Sequence of chain 1.B:
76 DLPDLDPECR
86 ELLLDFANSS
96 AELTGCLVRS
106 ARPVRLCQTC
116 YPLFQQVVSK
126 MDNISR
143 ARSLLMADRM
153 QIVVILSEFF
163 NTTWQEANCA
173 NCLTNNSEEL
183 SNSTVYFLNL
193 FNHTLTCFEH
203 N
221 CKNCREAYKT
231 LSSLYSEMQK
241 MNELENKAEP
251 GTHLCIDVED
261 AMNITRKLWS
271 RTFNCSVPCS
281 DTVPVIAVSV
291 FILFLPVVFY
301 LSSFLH

Binding-site contacts:
Ligand atom C4 contacts residue ASN163 of chain 1.B at 3.3 Å.
Ligand atom C6 contacts residue GLN167 of chain 1.B at 4.4 Å.
Ligand atom C7 contacts residue ASN163 of chain 1.B at 4.1 Å.
Ligand atom O3 contacts residue ASN163 of chain 1.B at 4.4 Å.
Ligand atom O7 contacts residue MET126 of chain 1.B at 3.3 Å.
Ligand atom O5 contacts residue ASN163 of chain 1.B at 2.5 Å (h-bond).
Ligand atom C7 contacts residue MET126 of chain 1.B at 4.2 Å (hydrophobic).
Ligand atom N2 contacts residue SER159 of chain 1.B at 4.5 Å.
Ligand atom N2 contacts residue ASN163 of chain 1.B at 3.5 Å (h-bond).
Ligand atom C7 contacts residue SER159 of chain 1.B at 3.9 Å.
Ligand atom O6 contacts residue GLN167 of chain 1.B at 3.2 Å (h-bond).
Ligand atom C6 contacts residue ASN163 of chain 1.B at 3.4 Å.
Ligand atom C2 contacts residue ASN163 of chain 1.B at 2.4 Å.
Ligand atom O5 contacts residue VAL123 of chain 1.B at 4.3 Å.
Ligand atom C8 contacts residue GLU160 of chain 1.B at 4.2 Å.
Ligand atom C3 contacts residue ASN163 of chain 1.B at 3.4 Å.
Ligand atom C8 contacts residue SER159 of chain 1.B at 4.1 Å.
Ligand atom O6 contacts residue ASN163 of chain 1.B at 3.2 Å (h-bond).
Ligand atom C8 contacts residue ASN163 of chain 1.B at 3.9 Å.
Ligand atom O7 contacts residue SER159 of chain 1.B at 3.8 Å.
Ligand atom C1 contacts residue ASN163 of chain 1.B at 1.4 Å.
Ligand atom C5 contacts residue ASN163 of chain 1.B at 3.2 Å.

This small molecule binds to this protein.
Small molecule (SMILES): CC(=O)N[C@@H]1[C@@H](O)[C@H](O)[C@@H](CO)O[C@H]1O